Sequence of chain 1.A:
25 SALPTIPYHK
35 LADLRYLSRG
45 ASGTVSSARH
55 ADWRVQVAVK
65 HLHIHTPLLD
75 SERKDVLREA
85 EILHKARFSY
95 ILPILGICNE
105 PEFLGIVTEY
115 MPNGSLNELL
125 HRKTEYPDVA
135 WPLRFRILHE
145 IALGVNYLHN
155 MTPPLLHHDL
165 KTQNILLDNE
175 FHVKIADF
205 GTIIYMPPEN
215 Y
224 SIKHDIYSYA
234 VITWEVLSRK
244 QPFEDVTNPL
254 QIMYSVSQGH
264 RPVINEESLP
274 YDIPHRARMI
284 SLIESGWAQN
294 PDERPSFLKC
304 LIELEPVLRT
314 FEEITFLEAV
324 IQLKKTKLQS

The small molecule below binds the protein below.
Small molecule (SMILES): Cc1ccc(C(=O)Nc2ccc(CN3CCN(C)CC3)c(C(F)(F)F)c2)cc1C#Cc1cnc2cccnn12

Binding-site contacts:
Ligand atom C22 contacts residue HIS161 of chain 1.A at 3.3 Å.
Ligand atom F2 contacts residue ILE95 of chain 1.A at 3.5 Å.
Ligand atom C21 contacts residue HIS161 of chain 1.A at 3.5 Å.
Ligand atom C12 contacts residue ASP181 of chain 1.A at 3.2 Å.
Ligand atom F3 contacts residue ILE179 of chain 1.A at 3.6 Å.
Ligand atom C12 contacts residue GLU83 of chain 1.A at 3.6 Å.
Ligand atom C8 contacts residue GLU83 of chain 1.A at 3.2 Å.
Ligand atom C14 contacts residue GLU83 of chain 1.A at 3.6 Å.
Ligand atom N2 contacts residue GLU83 of chain 1.A at 2.8 Å (salt-bridge).
Ligand atom N81 contacts residue PHE182 of chain 1.A at 3.5 Å.
Ligand atom C6 contacts residue THR112 of chain 1.A at 3.5 Å.
Ligand atom N4 contacts residue LEU160 of chain 1.A at 3.5 Å (h-bond).
Ligand atom N2 contacts residue ASP181 of chain 1.A at 3.6 Å.
Ligand atom N4 contacts residue HIS161 of chain 1.A at 3.3 Å (h-bond).
Ligand atom C11 contacts residue LYS64 of chain 1.A at 3.4 Å.
Ligand atom C4 contacts residue LEU96 of chain 1.A at 3.4 Å (hydrophobic).
Ligand atom O1 contacts residue ALA180 of chain 1.A at 3.3 Å.
Ligand atom N1 contacts residue MET115 of chain 1.A at 3.0 Å (h-bond).
Ligand atom C23 contacts residue LEU160 of chain 1.A at 2.8 Å (hydrophobic).
Ligand atom C22 contacts residue ASP181 of chain 1.A at 3.1 Å.
Ligand atom C1 contacts residue GLU113 of chain 1.A at 3.5 Å.
Ligand atom F3 contacts residue HIS161 of chain 1.A at 3.3 Å.
Ligand atom O1 contacts residue ASP181 of chain 1.A at 2.7 Å (salt-bridge).
Ligand atom C25 contacts residue HIS161 of chain 1.A at 3.2 Å.
Ligand atom C13 contacts residue GLU83 of chain 1.A at 3.6 Å.
Ligand atom C4 contacts residue THR112 of chain 1.A at 3.6 Å.
Ligand atom C2 contacts residue ALA62 of chain 1.A at 3.6 Å (hydrophobic).
Ligand atom F2 contacts residue ILE179 of chain 1.A at 3.2 Å.
Ligand atom C7 contacts residue LYS64 of chain 1.A at 3.6 Å.
Ligand atom N1 contacts residue TYR114 of chain 1.A at 3.6 Å.
Ligand atom C81 contacts residue MET115 of chain 1.A at 3.6 Å (hydrophobic).
Ligand atom C10 contacts residue LEU96 of chain 1.A at 3.3 Å (hydrophobic).
Ligand atom C5 contacts residue LEU96 of chain 1.A at 3.6 Å (hydrophobic).
Ligand atom C11 contacts residue ILE110 of chain 1.A at 3.6 Å (hydrophobic).
Ligand atom C11 contacts residue THR112 of chain 1.A at 3.6 Å.
Ligand atom C25 contacts residue LEU160 of chain 1.A at 3.6 Å (hydrophobic).
Ligand atom F2 contacts residue LEU87 of chain 1.A at 3.6 Å.
Ligand atom C21 contacts residue ASP181 of chain 1.A at 3.1 Å.
Ligand atom C7 contacts residue THR112 of chain 1.A at 3.6 Å.
Ligand atom C1 contacts residue ALA62 of chain 1.A at 3.4 Å (hydrophobic).